Binding-site contacts:
Ligand atom C8 contacts residue GLY138 of chain 2.A at 3.6 Å.
Ligand atom O5 contacts residue LEU187 of chain 2.A at 3.4 Å.
Ligand atom N1 contacts residue ALA84 of chain 2.A at 3.3 Å.
Ligand atom O4 contacts residue ILE64 of chain 2.A at 3.7 Å.
Ligand atom C6 contacts residue ILE64 of chain 2.A at 3.5 Å (hydrophobic).
Ligand atom N1 contacts residue GLU136 of chain 2.A at 3.0 Å (salt-bridge).
Ligand atom C26 contacts residue 7PE1 of chain 2.B at 3.8 Å.
Ligand atom C17 contacts residue VAL72 of chain 2.A at 3.8 Å (hydrophobic).
Ligand atom C6 contacts residue LEU187 of chain 2.A at 3.7 Å (hydrophobic).
Ligand atom O5 contacts residue CYS137 of chain 2.A at 3.4 Å.
Ligand atom N4 contacts residue ASP141 of chain 2.A at 3.5 Å (salt-bridge).
Ligand atom C19 contacts residue ILE64 of chain 2.A at 3.9 Å (hydrophobic).
Ligand atom C3 contacts residue ASN139 of chain 2.A at 3.3 Å.
Ligand atom C15 contacts residue LYS86 of chain 2.A at 3.8 Å.
Ligand atom C27 contacts residue ASP141 of chain 2.A at 3.7 Å.
Ligand atom C25 contacts residue ILE64 of chain 2.A at 3.6 Å (hydrophobic).
Ligand atom C26 contacts residue GLY65 of chain 2.A at 3.9 Å.
Ligand atom C3 contacts residue GLY138 of chain 2.A at 3.8 Å.
Ligand atom C24 contacts residue ASP141 of chain 2.A at 3.5 Å.
Ligand atom C8 contacts residue ALA84 of chain 2.A at 3.6 Å (hydrophobic).
Ligand atom O4 contacts residue GLY65 of chain 2.A at 3.5 Å.
Ligand atom C20 contacts residue ILE64 of chain 2.A at 3.8 Å (hydrophobic).
Ligand atom O6 contacts residue ILE196 of chain 2.A at 3.8 Å.
Ligand atom C8 contacts residue LEU187 of chain 2.A at 3.3 Å (hydrophobic).
Ligand atom C16 contacts residue 7PE1 of chain 2.B at 3.3 Å.
Ligand atom O5 contacts residue GLY138 of chain 2.A at 2.6 Å (h-bond).
Ligand atom C14 contacts residue 7PE1 of chain 2.B at 3.3 Å.
Ligand atom C14 contacts residue LYS86 of chain 2.A at 3.7 Å.
Ligand atom N1 contacts residue LEU187 of chain 2.A at 3.3 Å.
Ligand atom C26 contacts residue VAL72 of chain 2.A at 3.8 Å (hydrophobic).
Ligand atom C9 contacts residue ALA84 of chain 2.A at 3.7 Å (hydrophobic).
Ligand atom C4 contacts residue ILE64 of chain 2.A at 3.6 Å (hydrophobic).
Ligand atom O5 contacts residue GLU136 of chain 2.A at 3.9 Å.
Ligand atom C27 contacts residue ILE196 of chain 2.A at 3.7 Å (hydrophobic).
Ligand atom C2 contacts residue ASN139 of chain 2.A at 3.8 Å.
Ligand atom C15 contacts residue 7PE1 of chain 2.B at 3.6 Å.
Ligand atom C7 contacts residue LEU187 of chain 2.A at 3.7 Å (hydrophobic).
Ligand atom C4 contacts residue GLY138 of chain 2.A at 3.6 Å.
Ligand atom C5 contacts residue ILE64 of chain 2.A at 3.3 Å (hydrophobic).
Ligand atom C8 contacts residue GLU136 of chain 2.A at 3.9 Å.

A protein and the small-molecule ligand that binds it are described below.
Small molecule (SMILES): CN[C@@H]1C[C@H]2O[C@@](C)([C@@H]1OC)n1c3ccccc3c3c4c(c5c6ccccc6n2c5c31)C(=O)NC4

Sequence of chain 2.A:
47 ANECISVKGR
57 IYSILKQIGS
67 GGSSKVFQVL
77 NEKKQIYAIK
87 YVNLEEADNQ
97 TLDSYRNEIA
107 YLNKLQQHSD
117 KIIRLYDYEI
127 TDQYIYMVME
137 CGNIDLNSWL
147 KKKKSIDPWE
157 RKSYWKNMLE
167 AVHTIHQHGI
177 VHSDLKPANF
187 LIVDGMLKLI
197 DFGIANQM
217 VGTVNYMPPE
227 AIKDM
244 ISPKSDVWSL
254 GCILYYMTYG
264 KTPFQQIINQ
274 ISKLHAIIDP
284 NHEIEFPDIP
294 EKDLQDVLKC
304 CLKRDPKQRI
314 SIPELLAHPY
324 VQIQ